Binding-site contacts:
Ligand atom C8 contacts residue ASN231 of chain 1.C at 4.3 Å.
Ligand atom C5 contacts residue ASN231 of chain 1.C at 3.7 Å.
Ligand atom C7 contacts residue ASN231 of chain 1.C at 3.2 Å.
Ligand atom O7 contacts residue THR106 of chain 1.C at 4.1 Å.
Ligand atom O5 contacts residue ASN231 of chain 1.C at 2.4 Å (h-bond).
Ligand atom C8 contacts residue ILE230 of chain 1.C at 4.4 Å (hydrophobic).
Ligand atom C2 contacts residue ASN231 of chain 1.C at 2.5 Å.
Ligand atom C1 contacts residue ASN231 of chain 1.C at 1.4 Å.
Ligand atom C4 contacts residue ASN231 of chain 1.C at 4.2 Å.
Ligand atom C3 contacts residue ASN231 of chain 1.C at 3.8 Å.
Ligand atom O7 contacts residue ASN231 of chain 1.C at 3.1 Å (h-bond).
Ligand atom N2 contacts residue ASN231 of chain 1.C at 2.9 Å (h-bond).
Ligand atom C8 contacts residue GLY229 of chain 1.C at 4.4 Å.

This small molecule binds to this protein.
Small molecule (SMILES): CC(=O)N[C@@H]1[C@@H](O)[C@H](O)[C@@H](CO)O[C@H]1O

Sequence of chain 1.C:
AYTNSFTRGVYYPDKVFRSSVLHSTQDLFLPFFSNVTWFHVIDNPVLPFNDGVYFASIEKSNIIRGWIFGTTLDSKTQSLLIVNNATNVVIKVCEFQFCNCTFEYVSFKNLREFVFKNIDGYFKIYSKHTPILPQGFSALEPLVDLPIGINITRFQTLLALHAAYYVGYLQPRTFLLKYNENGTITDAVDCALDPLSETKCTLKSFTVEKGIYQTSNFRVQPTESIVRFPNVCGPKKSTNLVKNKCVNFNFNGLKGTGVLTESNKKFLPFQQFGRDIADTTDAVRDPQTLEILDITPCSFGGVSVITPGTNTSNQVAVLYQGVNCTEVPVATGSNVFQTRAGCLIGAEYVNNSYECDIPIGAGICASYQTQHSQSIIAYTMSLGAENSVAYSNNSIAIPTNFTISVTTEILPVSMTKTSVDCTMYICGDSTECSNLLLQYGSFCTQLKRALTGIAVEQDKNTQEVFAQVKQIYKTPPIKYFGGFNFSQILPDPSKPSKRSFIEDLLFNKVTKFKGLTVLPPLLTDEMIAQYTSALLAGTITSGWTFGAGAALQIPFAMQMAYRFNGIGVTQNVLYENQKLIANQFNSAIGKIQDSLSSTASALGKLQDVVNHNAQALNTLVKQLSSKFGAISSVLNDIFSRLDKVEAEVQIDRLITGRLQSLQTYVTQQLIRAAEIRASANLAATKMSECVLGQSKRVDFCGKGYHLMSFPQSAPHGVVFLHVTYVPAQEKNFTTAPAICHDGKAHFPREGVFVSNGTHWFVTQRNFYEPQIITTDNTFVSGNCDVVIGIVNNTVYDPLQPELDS